Sequence of chain 1.A:
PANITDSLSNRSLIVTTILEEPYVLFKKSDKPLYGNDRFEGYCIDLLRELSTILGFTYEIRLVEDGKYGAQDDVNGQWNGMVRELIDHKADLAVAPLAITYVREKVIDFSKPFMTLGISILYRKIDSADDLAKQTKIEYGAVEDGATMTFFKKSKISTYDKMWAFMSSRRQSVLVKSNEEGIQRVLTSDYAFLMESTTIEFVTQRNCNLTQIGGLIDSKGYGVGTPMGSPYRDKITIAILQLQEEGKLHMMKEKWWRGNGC

Binding-site contacts:
Ligand atom OXT contacts residue ARG105 of chain 1.A at 3.0 Å (salt-bridge).
Ligand atom OAD contacts residue TYR70 of chain 1.A at 3.3 Å (h-bond).
Ligand atom N contacts residue PRO98 of chain 1.A at 2.9 Å (h-bond).
Ligand atom OXT contacts residue LEU99 of chain 1.A at 3.8 Å.
Ligand atom CAA contacts residue GLU22 of chain 1.A at 3.5 Å.
Ligand atom CAB contacts residue VAL172 of chain 1.A at 3.9 Å (hydrophobic).
Ligand atom OXT contacts residue ALA100 of chain 1.A at 2.9 Å (h-bond).
Ligand atom CAJ contacts residue TYR70 of chain 1.A at 3.4 Å (hydrophobic).
Ligand atom CD contacts residue GLU225 of chain 1.A at 3.9 Å.
Ligand atom C contacts residue ALA100 of chain 1.A at 3.9 Å (hydrophobic).
Ligand atom C contacts residue ARG105 of chain 1.A at 3.4 Å.
Ligand atom N contacts residue GLU225 of chain 1.A at 2.8 Å (salt-bridge).
Ligand atom O contacts residue ARG105 of chain 1.A at 2.8 Å (salt-bridge).
Ligand atom CAP contacts residue TYR70 of chain 1.A at 3.5 Å (hydrophobic).
Ligand atom OE2 contacts residue ALA176 of chain 1.A at 3.5 Å (h-bond).
Ligand atom CG contacts residue GLU225 of chain 1.A at 3.5 Å.
Ligand atom C contacts residue ALA176 of chain 1.A at 3.6 Å (hydrophobic).
Ligand atom CAA contacts residue TYR70 of chain 1.A at 3.5 Å (hydrophobic).
Ligand atom CAA contacts residue ASN208 of chain 1.A at 3.9 Å.
Ligand atom OE2 contacts residue THR177 of chain 1.A at 3.0 Å (h-bond).
Ligand atom CAT contacts residue TYR70 of chain 1.A at 3.8 Å (hydrophobic).
Ligand atom CAL contacts residue PRO98 of chain 1.A at 3.0 Å (hydrophobic).
Ligand atom OAG contacts residue TYR70 of chain 1.A at 3.6 Å (h-bond).
Ligand atom CAK contacts residue VAL172 of chain 1.A at 3.7 Å (hydrophobic).
Ligand atom CD contacts residue THR177 of chain 1.A at 3.0 Å.
Ligand atom OE2 contacts residue GLY175 of chain 1.A at 3.7 Å.
Ligand atom CA contacts residue GLU225 of chain 1.A at 3.4 Å.
Ligand atom O contacts residue GLY175 of chain 1.A at 3.9 Å.
Ligand atom CAB contacts residue GLU173 of chain 1.A at 3.1 Å.
Ligand atom O contacts residue ALA176 of chain 1.A at 2.9 Å (h-bond).
Ligand atom OAG contacts residue LYS69 of chain 1.A at 3.5 Å.
Ligand atom CAQ contacts residue TYR70 of chain 1.A at 3.7 Å (hydrophobic).
Ligand atom CAI contacts residue TYR70 of chain 1.A at 3.4 Å (hydrophobic).
Ligand atom CAL contacts residue GLU225 of chain 1.A at 3.7 Å.
Ligand atom CAL contacts residue TYR70 of chain 1.A at 3.4 Å (hydrophobic).
Ligand atom OE1 contacts residue THR177 of chain 1.A at 2.5 Å (h-bond).
Ligand atom OXT contacts residue PRO98 of chain 1.A at 3.7 Å.
Ligand atom OAD contacts residue LYS69 of chain 1.A at 3.9 Å.
Ligand atom OE1 contacts residue GLU225 of chain 1.A at 3.4 Å.
Ligand atom OAD contacts residue GLY71 of chain 1.A at 3.7 Å.

This small molecule binds to this protein.
Small molecule (SMILES): C/C(=C/C=C/[C@@H](C)C(=O)O)[C@H]1CN[C@H](C(=O)O)[C@H]1CC(=O)O